Binding-site contacts:
Ligand atom N contacts residue THR23 of chain 1.O at 2.9 Å (h-bond).
Ligand atom N contacts residue GLY25 of chain 1.O at 2.6 Å (h-bond).
Ligand atom O contacts residue ARG24 of chain 1.O at 3.6 Å.
Ligand atom CB contacts residue SER51 of chain 1.O at 3.3 Å.
Ligand atom CE2 contacts residue GLN45 of chain 1.N at 3.8 Å.
Ligand atom CE3 contacts residue HIS32 of chain 1.N at 3.9 Å.
Ligand atom CA contacts residue HIS31 of chain 1.N at 3.9 Å.
Ligand atom N contacts residue THR28 of chain 1.O at 2.9 Å (h-bond).
Ligand atom CB contacts residue THR23 of chain 1.O at 3.6 Å.
Ligand atom NE1 contacts residue GLN45 of chain 1.N at 2.7 Å (h-bond).
Ligand atom O contacts residue SER51 of chain 1.O at 2.9 Å (h-bond).
Ligand atom CZ3 contacts residue GLY21 of chain 1.N at 3.6 Å.
Ligand atom OXT contacts residue HIS49 of chain 1.N at 3.9 Å.
Ligand atom O contacts residue THR47 of chain 1.N at 3.5 Å.
Ligand atom CZ3 contacts residue HIS32 of chain 1.N at 4.0 Å.
Ligand atom CG contacts residue SER51 of chain 1.O at 3.8 Å.
Ligand atom NE1 contacts residue ALA44 of chain 1.N at 3.8 Å.
Ligand atom OXT contacts residue HIS31 of chain 1.N at 3.7 Å.
Ligand atom OXT contacts residue THR47 of chain 1.N at 2.5 Å (h-bond).
Ligand atom CA contacts residue THR23 of chain 1.O at 3.8 Å.
Ligand atom N contacts residue ARG24 of chain 1.O at 3.8 Å.
Ligand atom CZ2 contacts residue ILE53 of chain 1.N at 4.0 Å (hydrophobic).
Ligand atom O contacts residue GLY25 of chain 1.O at 2.9 Å (h-bond).
Ligand atom C contacts residue GLY25 of chain 1.O at 3.5 Å.
Ligand atom C contacts residue SER51 of chain 1.O at 3.6 Å.
Ligand atom CA contacts residue SER51 of chain 1.O at 3.9 Å.
Ligand atom CD1 contacts residue THR47 of chain 1.N at 3.7 Å.
Ligand atom CZ2 contacts residue THR50 of chain 1.N at 3.8 Å.
Ligand atom CB contacts residue THR28 of chain 1.O at 3.5 Å.
Ligand atom C contacts residue THR50 of chain 1.N at 3.9 Å.
Ligand atom CD1 contacts residue GLN45 of chain 1.N at 3.5 Å.
Ligand atom CA contacts residue GLY25 of chain 1.O at 3.5 Å.
Ligand atom CZ2 contacts residue ALA44 of chain 1.N at 4.0 Å (hydrophobic).
Ligand atom N contacts residue ASP27 of chain 1.O at 3.2 Å (salt-bridge).
Ligand atom CD1 contacts residue SER51 of chain 1.O at 3.5 Å.
Ligand atom OXT contacts residue THR50 of chain 1.N at 2.9 Å (h-bond).
Ligand atom CH2 contacts residue GLY21 of chain 1.N at 3.5 Å.
Ligand atom C contacts residue THR47 of chain 1.N at 3.4 Å.
Ligand atom CE2 contacts residue ALA44 of chain 1.N at 3.9 Å (hydrophobic).
Ligand atom CA contacts residue THR28 of chain 1.O at 3.2 Å.

Sequence of chain 1.O:
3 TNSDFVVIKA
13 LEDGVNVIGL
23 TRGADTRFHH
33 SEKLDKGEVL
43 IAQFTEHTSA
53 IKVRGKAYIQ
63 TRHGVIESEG

Sequence of chain 1.N:
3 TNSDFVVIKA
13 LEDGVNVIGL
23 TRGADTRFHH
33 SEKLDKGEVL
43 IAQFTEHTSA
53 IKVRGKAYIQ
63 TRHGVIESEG

A protein and the small-molecule ligand that binds it are described below.
Small molecule (SMILES): N[C@@H](Cc1c[nH]c2ccccc12)C(=O)O